Sequence of chain 1.B:
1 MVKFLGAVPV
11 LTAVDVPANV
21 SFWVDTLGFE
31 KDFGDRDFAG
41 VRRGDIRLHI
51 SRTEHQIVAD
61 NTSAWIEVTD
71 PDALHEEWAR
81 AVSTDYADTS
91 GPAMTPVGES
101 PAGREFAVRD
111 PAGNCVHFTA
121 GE

A protein and the small-molecule ligand that binds it are described below.
Small molecule (SMILES): Cc1c(N)nc([C@H](CC(N)=O)NC[C@H](N)C(N)=O)nc1C(=O)N[C@H](C(=O)N[C@H](C)[C@@H](O)[C@H](C)C(=O)N[C@H](C(=O)NCCc1nc(-c2nc(C(=O)NCCC[SH](C)C)cs2)cs1)[C@@H](C)O)[C@@H](O[C@@H]1O[C@@H](CO)[C@@H](O)[C@H](O)[C@@H]1O[C@H]1O[C@H](CO)[C@@H](O)[C@H](OC(N)=O)[C@@H]1O)c1c[nH]cn1

Binding-site contacts:
Ligand atom C1 contacts residue CU1 of chain 1.C at 3.5 Å.
Ligand atom NJ contacts residue CU1 of chain 1.C at 1.9 Å.
Ligand atom C6 contacts residue CU1 of chain 1.C at 2.9 Å.
Ligand atom NC contacts residue CU1 of chain 1.C at 2.1 Å.
Ligand atom C7 contacts residue CU1 of chain 1.C at 2.8 Å.
Ligand atom NG contacts residue CU1 of chain 1.C at 1.9 Å.
Ligand atom O12 contacts residue TYR86 of chain 1.A at 2.8 Å (h-bond).
Ligand atom C9 contacts residue CYS115 of chain 1.A at 3.6 Å (hydrophobic).
Ligand atom C46 contacts residue PHE33 of chain 1.B at 3.5 Å (hydrophobic).
Ligand atom NH contacts residue CU1 of chain 1.C at 2.0 Å.
Ligand atom O4 contacts residue SER51 of chain 1.B at 2.6 Å (h-bond).
Ligand atom C4 contacts residue SER51 of chain 1.B at 3.5 Å.
Ligand atom C43 contacts residue PHE38 of chain 1.B at 3.5 Å (hydrophobic).
Ligand atom C27 contacts residue CU1 of chain 1.C at 2.9 Å.
Ligand atom C8 contacts residue CYS115 of chain 1.A at 3.6 Å (hydrophobic).
Ligand atom C45 contacts residue PHE33 of chain 1.B at 3.6 Å (hydrophobic).
Ligand atom O40 contacts residue TRP65 of chain 1.A at 3.5 Å.
Ligand atom C12 contacts residue CU1 of chain 1.C at 2.8 Å.
Ligand atom C70 contacts residue ASP60 of chain 1.A at 3.6 Å.
Ligand atom C3 contacts residue CU1 of chain 1.C at 2.9 Å.
Ligand atom C66 contacts residue TYR86 of chain 1.A at 3.5 Å (hydrophobic).
Ligand atom NQ contacts residue ASP60 of chain 1.A at 2.8 Å (salt-bridge).
Ligand atom C29 contacts residue CU1 of chain 1.C at 2.9 Å.
Ligand atom C14 contacts residue CU1 of chain 1.C at 3.3 Å.
Ligand atom C8 contacts residue ASP60 of chain 1.A at 3.3 Å.
Ligand atom C13 contacts residue CU1 of chain 1.C at 3.1 Å.
Ligand atom C10 contacts residue CU1 of chain 1.C at 2.9 Å.
Ligand atom O67 contacts residue TYR86 of chain 1.A at 3.5 Å.
Ligand atom NB contacts residue CU1 of chain 1.C at 2.3 Å.
Ligand atom O70 contacts residue ASP60 of chain 1.A at 3.5 Å (salt-bridge).
Ligand atom NF contacts residue GLY113 of chain 1.A at 2.9 Å (h-bond).
Ligand atom ND contacts residue ARG52 of chain 1.B at 3.0 Å (salt-bridge).
Ligand atom NF contacts residue ASP60 of chain 1.A at 3.3 Å (salt-bridge).
Ligand atom CA contacts residue GLY113 of chain 1.A at 3.4 Å.
Ligand atom C2 contacts residue CU1 of chain 1.C at 3.0 Å.
Ligand atom O67 contacts residue ARG109 of chain 1.A at 2.9 Å (salt-bridge).
Ligand atom NO contacts residue PRO101 of chain 1.A at 3.5 Å.
Ligand atom NF contacts residue CYS115 of chain 1.A at 3.3 Å (h-bond).
Ligand atom C42 contacts residue PHE38 of chain 1.B at 3.5 Å (hydrophobic).
Ligand atom NF contacts residue THR62 of chain 1.A at 3.1 Å (h-bond).

Sequence of chain 1.A:
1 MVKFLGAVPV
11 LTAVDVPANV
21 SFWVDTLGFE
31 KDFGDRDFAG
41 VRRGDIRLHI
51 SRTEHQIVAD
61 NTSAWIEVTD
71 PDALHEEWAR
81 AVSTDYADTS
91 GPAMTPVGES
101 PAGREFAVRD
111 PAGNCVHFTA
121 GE